Sequence of chain 1.B:
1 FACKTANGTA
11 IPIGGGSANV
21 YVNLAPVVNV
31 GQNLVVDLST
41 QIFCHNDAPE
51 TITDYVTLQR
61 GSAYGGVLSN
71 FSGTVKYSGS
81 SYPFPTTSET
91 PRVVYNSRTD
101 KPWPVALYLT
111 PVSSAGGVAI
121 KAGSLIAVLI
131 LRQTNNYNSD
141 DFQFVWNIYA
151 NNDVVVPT

Binding-site contacts:
Ligand atom C6 contacts residue ALA48 of chain 1.B at 3.4 Å (hydrophobic).
Ligand atom C9 contacts residue ALA48 of chain 1.B at 3.7 Å (hydrophobic).
Ligand atom C1 contacts residue ILE13 of chain 1.B at 3.9 Å (hydrophobic).
Ligand atom C6 contacts residue ASP54 of chain 1.B at 3.6 Å.
Ligand atom C9 contacts residue ILE52 of chain 1.B at 3.8 Å (hydrophobic).
Ligand atom O2 contacts residue GLN133 of chain 1.B at 3.7 Å.
Ligand atom O6 contacts residue ASP47 of chain 1.B at 2.5 Å (salt-bridge).
Ligand atom O6 contacts residue ALA48 of chain 1.B at 3.6 Å (h-bond).
Ligand atom C3 contacts residue ASN135 of chain 1.B at 3.6 Å.
Ligand atom O4 contacts residue GLN133 of chain 1.B at 3.7 Å.
Ligand atom C6 contacts residue PHE1 of chain 1.B at 3.8 Å (hydrophobic).
Ligand atom O3 contacts residue ASN135 of chain 1.B at 3.0 Å (h-bond).
Ligand atom C4 contacts residue ASN135 of chain 1.B at 4.0 Å.
Ligand atom C12 contacts residue TYR137 of chain 1.B at 4.1 Å (hydrophobic).
Ligand atom C2 contacts residue ILE13 of chain 1.B at 4.1 Å (hydrophobic).
Ligand atom O4 contacts residue ASN135 of chain 1.B at 3.2 Å (h-bond).
Ligand atom O4 contacts residue ILE52 of chain 1.B at 3.4 Å.
Ligand atom O2 contacts residue ILE13 of chain 1.B at 4.0 Å.
Ligand atom O6 contacts residue ASN46 of chain 1.B at 2.8 Å (h-bond).
Ligand atom C13 contacts residue TYR137 of chain 1.B at 3.6 Å (hydrophobic).
Ligand atom C6 contacts residue ASP47 of chain 1.B at 3.4 Å.
Ligand atom O4 contacts residue ASP54 of chain 1.B at 2.4 Å (salt-bridge).
Ligand atom O5 contacts residue PHE1 of chain 1.B at 2.6 Å (h-bond).
Ligand atom O2 contacts residue PHE1 of chain 1.B at 2.9 Å (h-bond).
Ligand atom C4 contacts residue GLN133 of chain 1.B at 3.7 Å.
Ligand atom C6 contacts residue ASN46 of chain 1.B at 3.3 Å.
Ligand atom O6 contacts residue PHE1 of chain 1.B at 3.1 Å (h-bond).
Ligand atom O3 contacts residue GLN133 of chain 1.B at 2.8 Å (h-bond).
Ligand atom C3 contacts residue ASP140 of chain 1.B at 4.1 Å.
Ligand atom O3 contacts residue ASP140 of chain 1.B at 3.7 Å.
Ligand atom C2 contacts residue PHE1 of chain 1.B at 3.7 Å (hydrophobic).
Ligand atom C3 contacts residue GLN133 of chain 1.B at 3.8 Å.
Ligand atom C4 contacts residue PHE1 of chain 1.B at 3.6 Å (hydrophobic).
Ligand atom O6 contacts residue ASP54 of chain 1.B at 2.6 Å (salt-bridge).
Ligand atom C1 contacts residue PHE1 of chain 1.B at 3.4 Å (hydrophobic).
Ligand atom C4 contacts residue ASP54 of chain 1.B at 3.3 Å.
Ligand atom O5 contacts residue ASP47 of chain 1.B at 3.8 Å.
Ligand atom C10 contacts residue ALA48 of chain 1.B at 3.6 Å (hydrophobic).
Ligand atom C5 contacts residue PHE1 of chain 1.B at 3.4 Å (hydrophobic).
Ligand atom C10 contacts residue ILE52 of chain 1.B at 3.9 Å (hydrophobic).

A small-molecule ligand and the protein it binds are described below.
Small molecule (SMILES): CCCCCCCO[C@H]1O[C@H](CO)[C@@H](O)[C@H](O)[C@@H]1O